Sequence of chain 1.C:
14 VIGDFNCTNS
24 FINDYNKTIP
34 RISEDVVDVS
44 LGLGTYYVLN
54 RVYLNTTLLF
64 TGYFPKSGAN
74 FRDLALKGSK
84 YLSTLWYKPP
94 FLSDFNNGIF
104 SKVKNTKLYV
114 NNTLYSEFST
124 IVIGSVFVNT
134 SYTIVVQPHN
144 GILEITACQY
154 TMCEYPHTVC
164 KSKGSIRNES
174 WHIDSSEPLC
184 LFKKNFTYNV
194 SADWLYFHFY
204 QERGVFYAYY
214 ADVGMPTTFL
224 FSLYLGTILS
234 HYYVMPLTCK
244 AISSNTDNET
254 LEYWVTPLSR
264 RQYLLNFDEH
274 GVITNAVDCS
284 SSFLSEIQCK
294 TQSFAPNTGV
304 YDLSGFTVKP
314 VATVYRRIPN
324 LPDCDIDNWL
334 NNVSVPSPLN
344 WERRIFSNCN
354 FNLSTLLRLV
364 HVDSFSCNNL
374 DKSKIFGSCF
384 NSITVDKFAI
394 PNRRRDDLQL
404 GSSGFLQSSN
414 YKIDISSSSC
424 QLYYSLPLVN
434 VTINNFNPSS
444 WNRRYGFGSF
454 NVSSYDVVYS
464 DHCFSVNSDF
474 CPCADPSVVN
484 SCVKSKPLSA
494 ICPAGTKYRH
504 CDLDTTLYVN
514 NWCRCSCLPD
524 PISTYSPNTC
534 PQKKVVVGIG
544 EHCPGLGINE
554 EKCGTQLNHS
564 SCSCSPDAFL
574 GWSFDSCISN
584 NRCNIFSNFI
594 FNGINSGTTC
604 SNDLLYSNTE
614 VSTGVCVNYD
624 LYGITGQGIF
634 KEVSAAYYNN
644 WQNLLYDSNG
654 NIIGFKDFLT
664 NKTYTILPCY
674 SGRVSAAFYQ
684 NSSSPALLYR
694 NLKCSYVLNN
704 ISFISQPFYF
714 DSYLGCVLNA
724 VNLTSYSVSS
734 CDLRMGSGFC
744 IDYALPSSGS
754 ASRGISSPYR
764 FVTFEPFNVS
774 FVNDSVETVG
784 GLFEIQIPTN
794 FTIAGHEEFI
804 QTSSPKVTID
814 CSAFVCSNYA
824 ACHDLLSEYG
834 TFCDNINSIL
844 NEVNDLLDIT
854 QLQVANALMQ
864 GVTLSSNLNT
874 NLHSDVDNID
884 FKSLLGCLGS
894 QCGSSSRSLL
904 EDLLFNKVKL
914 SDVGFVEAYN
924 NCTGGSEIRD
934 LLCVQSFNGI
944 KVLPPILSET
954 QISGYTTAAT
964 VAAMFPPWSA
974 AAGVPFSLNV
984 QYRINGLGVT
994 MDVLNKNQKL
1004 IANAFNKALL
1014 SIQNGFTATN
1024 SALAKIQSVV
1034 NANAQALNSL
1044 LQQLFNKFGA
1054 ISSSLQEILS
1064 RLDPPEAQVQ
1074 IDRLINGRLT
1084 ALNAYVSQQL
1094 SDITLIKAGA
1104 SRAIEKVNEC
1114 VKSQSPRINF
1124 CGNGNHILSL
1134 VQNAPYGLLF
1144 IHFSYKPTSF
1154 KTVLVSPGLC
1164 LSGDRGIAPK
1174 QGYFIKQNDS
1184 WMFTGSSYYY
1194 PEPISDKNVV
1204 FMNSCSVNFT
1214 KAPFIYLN

Binding-site contacts:
Ligand atom O6 contacts residue ASN114 of chain 1.C at 4.3 Å.
Ligand atom C7 contacts residue ASN114 of chain 1.C at 3.5 Å.
Ligand atom C8 contacts residue TYR118 of chain 1.C at 4.5 Å (hydrophobic).
Ligand atom C5 contacts residue ASN114 of chain 1.C at 3.7 Å.
Ligand atom O5 contacts residue ASN114 of chain 1.C at 2.4 Å (h-bond).
Ligand atom N2 contacts residue ASN114 of chain 1.C at 2.9 Å (h-bond).
Ligand atom N2 contacts residue VAL113 of chain 1.C at 4.4 Å.
Ligand atom C2 contacts residue ASN114 of chain 1.C at 2.5 Å.
Ligand atom C4 contacts residue ASN114 of chain 1.C at 4.2 Å.
Ligand atom C3 contacts residue ASN114 of chain 1.C at 3.8 Å.
Ligand atom O7 contacts residue ASN114 of chain 1.C at 3.7 Å.
Ligand atom C1 contacts residue ASN114 of chain 1.C at 1.4 Å.

A protein and the small-molecule ligand that binds it are described below.
Small molecule (SMILES): CC(=O)N[C@@H]1[C@@H](O)[C@H](O)[C@@H](CO)O[C@H]1O